A small-molecule ligand and the protein it binds are described below.
Small molecule (SMILES): O=C(O)c1ccccc1O

Binding-site contacts:
Ligand atom C1' contacts residue LYS60 of chain 1.B at 3.5 Å.
Ligand atom C6 contacts residue MET46 of chain 1.B at 3.8 Å (hydrophobic).
Ligand atom C2 contacts residue ILE49 of chain 1.B at 4.4 Å (hydrophobic).
Ligand atom C3 contacts residue LYS14 of chain 1.A at 4.1 Å.
Ligand atom O2' contacts residue ASP18 of chain 1.A at 4.3 Å.
Ligand atom C3 contacts residue GLU13 of chain 1.A at 4.4 Å.
Ligand atom C6 contacts residue LYS14 of chain 1.A at 3.7 Å.
Ligand atom C5 contacts residue MET46 of chain 1.B at 4.4 Å (hydrophobic).
Ligand atom O1' contacts residue LYS60 of chain 1.B at 2.8 Å (salt-bridge).
Ligand atom C3 contacts residue ASN45 of chain 1.B at 4.0 Å.
Ligand atom C1 contacts residue MET46 of chain 1.B at 3.6 Å (hydrophobic).
Ligand atom C6 contacts residue ASN17 of chain 1.A at 3.5 Å.
Ligand atom C6 contacts residue GLU13 of chain 1.A at 4.1 Å.
Ligand atom C4 contacts residue SER10 of chain 1.A at 4.3 Å.
Ligand atom O2 contacts residue ILE49 of chain 1.B at 3.3 Å.
Ligand atom C2 contacts residue MET46 of chain 1.B at 4.2 Å (hydrophobic).
Ligand atom C1' contacts residue LYS14 of chain 1.A at 3.9 Å.
Ligand atom O2' contacts residue LYS14 of chain 1.A at 4.3 Å.
Ligand atom O2' contacts residue LYS60 of chain 1.B at 3.4 Å.
Ligand atom C5 contacts residue GLU13 of chain 1.A at 3.3 Å.
Ligand atom C5 contacts residue ASN45 of chain 1.B at 4.5 Å.
Ligand atom C4 contacts residue ASN45 of chain 1.B at 3.5 Å.
Ligand atom C4 contacts residue GLU13 of chain 1.A at 3.6 Å.
Ligand atom C4 contacts residue HIS42 of chain 1.B at 4.4 Å.
Ligand atom O2 contacts residue LYS14 of chain 1.A at 4.4 Å.
Ligand atom O2' contacts residue ASN17 of chain 1.A at 3.5 Å (h-bond).
Ligand atom C5 contacts residue HIS42 of chain 1.B at 3.5 Å.
Ligand atom O2' contacts residue MET46 of chain 1.B at 4.0 Å.
Ligand atom C4 contacts residue LYS14 of chain 1.A at 3.6 Å.
Ligand atom O1' contacts residue MET46 of chain 1.B at 4.3 Å.
Ligand atom C5 contacts residue LYS14 of chain 1.A at 3.6 Å.
Ligand atom C1 contacts residue LYS14 of chain 1.A at 3.9 Å.
Ligand atom C1' contacts residue MET46 of chain 1.B at 3.8 Å (hydrophobic).
Ligand atom O2 contacts residue MET46 of chain 1.B at 4.2 Å.
Ligand atom C6 contacts residue HIS42 of chain 1.B at 4.0 Å.
Ligand atom O1' contacts residue LYS14 of chain 1.A at 4.1 Å.
Ligand atom C2 contacts residue LYS14 of chain 1.A at 3.9 Å.
Ligand atom C3 contacts residue SER10 of chain 1.A at 4.0 Å.
Ligand atom C5 contacts residue ASN17 of chain 1.A at 3.6 Å.

Sequence of chain 1.A:
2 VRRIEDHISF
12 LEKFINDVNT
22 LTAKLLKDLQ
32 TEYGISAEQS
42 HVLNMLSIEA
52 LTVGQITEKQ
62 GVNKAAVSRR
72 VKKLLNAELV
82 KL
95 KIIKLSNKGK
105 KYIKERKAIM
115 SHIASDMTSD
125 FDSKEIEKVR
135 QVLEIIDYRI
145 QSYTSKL

Sequence of chain 1.B:
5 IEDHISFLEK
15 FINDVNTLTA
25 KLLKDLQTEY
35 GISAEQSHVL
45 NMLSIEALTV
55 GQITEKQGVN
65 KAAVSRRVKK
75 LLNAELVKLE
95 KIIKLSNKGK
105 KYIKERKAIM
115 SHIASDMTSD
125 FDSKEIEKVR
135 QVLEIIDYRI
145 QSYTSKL